Sequence of chain 2.A:
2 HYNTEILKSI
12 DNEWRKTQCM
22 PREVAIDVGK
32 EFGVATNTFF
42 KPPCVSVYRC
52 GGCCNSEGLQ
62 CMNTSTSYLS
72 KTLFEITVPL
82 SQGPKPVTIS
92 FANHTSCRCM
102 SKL

Binding-site contacts:
Ligand atom C5 contacts residue ASN94 of chain 2.A at 3.9 Å.
Ligand atom C5 contacts residue TYR49 of chain 2.A at 4.0 Å (hydrophobic).
Ligand atom C8 contacts residue LEU70 of chain 2.A at 3.6 Å (hydrophobic).
Ligand atom C1 contacts residue ASN94 of chain 2.A at 3.0 Å.
Ligand atom N2 contacts residue ASN94 of chain 2.A at 4.0 Å.
Ligand atom O7 contacts residue TYR49 of chain 2.A at 3.4 Å.
Ligand atom C6 contacts residue HIS95 of chain 2.A at 3.6 Å.
Ligand atom C6 contacts residue TYR49 of chain 2.A at 4.4 Å (hydrophobic).
Ligand atom C5 contacts residue HIS95 of chain 2.A at 4.0 Å.
Ligand atom O5 contacts residue TYR49 of chain 2.A at 4.4 Å.
Ligand atom O7 contacts residue LEU70 of chain 2.A at 4.2 Å.
Ligand atom C7 contacts residue TYR49 of chain 2.A at 4.3 Å (hydrophobic).
Ligand atom O6 contacts residue THR96 of chain 2.A at 3.2 Å.
Ligand atom C6 contacts residue PRO22 of chain 2.A at 4.1 Å (hydrophobic).
Ligand atom O6 contacts residue HIS95 of chain 2.A at 3.8 Å.
Ligand atom C7 contacts residue LEU70 of chain 2.A at 4.1 Å (hydrophobic).
Ligand atom C1 contacts residue THR96 of chain 2.A at 4.4 Å.
Ligand atom O5 contacts residue ASN94 of chain 2.A at 3.1 Å (h-bond).
Ligand atom C6 contacts residue THR96 of chain 2.A at 4.1 Å.
Ligand atom O5 contacts residue HIS95 of chain 2.A at 3.6 Å (h-bond).
Ligand atom C8 contacts residue PRO22 of chain 2.A at 4.4 Å (hydrophobic).
Ligand atom C2 contacts residue ASN94 of chain 2.A at 4.1 Å.
Ligand atom C7 contacts residue ASN94 of chain 2.A at 4.4 Å.
Ligand atom O5 contacts residue THR96 of chain 2.A at 3.7 Å.

This small molecule binds to this protein.
Small molecule (SMILES): CC(=O)N[C@H]1[C@H](O[C@H]2[C@H](O)[C@@H](NC(C)=O)CO[C@@H]2CO)O[C@H](CO)[C@@H](O[C@@H]2O[C@H](CO)[C@@H](O)[C@H](O)[C@@H]2O)[C@@H]1O